Sequence of chain 1.D:
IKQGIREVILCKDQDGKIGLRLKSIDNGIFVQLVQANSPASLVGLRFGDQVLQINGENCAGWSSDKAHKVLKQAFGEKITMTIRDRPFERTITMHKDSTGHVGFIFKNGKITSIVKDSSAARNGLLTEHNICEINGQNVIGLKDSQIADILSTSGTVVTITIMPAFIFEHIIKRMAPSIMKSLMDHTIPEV

A small-molecule ligand and the protein it binds are described below.
Small molecule (SMILES): C[C@]1(NC(=O)C2CC2)CCS(=O)(=O)C1

Binding-site contacts:
Ligand atom C01 contacts residue ILE192 of chain 1.D at 4.0 Å (hydrophobic).
Ligand atom O11 contacts residue GLN141 of chain 1.D at 3.3 Å (h-bond).
Ligand atom C08 contacts residue GLN141 of chain 1.D at 3.8 Å.
Ligand atom C10 contacts residue GLN141 of chain 1.D at 4.0 Å.
Ligand atom O06 contacts residue GLN141 of chain 1.D at 4.4 Å.
Ligand atom S05 contacts residue HIS190 of chain 1.D at 3.6 Å.
Ligand atom C08 contacts residue HIS190 of chain 1.D at 3.2 Å.
Ligand atom O07 contacts residue HIS190 of chain 1.D at 3.3 Å (h-bond).
Ligand atom C13 contacts residue LEU146 of chain 1.D at 4.3 Å (hydrophobic).
Ligand atom C08 contacts residue THR191 of chain 1.D at 4.4 Å.
Ligand atom S05 contacts residue THR191 of chain 1.D at 4.5 Å.
Ligand atom C13 contacts residue GLN150 of chain 1.D at 4.4 Å.
Ligand atom C13 contacts residue ILE154 of chain 1.D at 4.3 Å (hydrophobic).
Ligand atom C14 contacts residue ILE154 of chain 1.D at 3.7 Å (hydrophobic).
Ligand atom O11 contacts residue ILE154 of chain 1.D at 4.3 Å.
Ligand atom O06 contacts residue HIS190 of chain 1.D at 3.6 Å.
Ligand atom O07 contacts residue THR191 of chain 1.D at 3.4 Å.